Sequence of chain 1.P:
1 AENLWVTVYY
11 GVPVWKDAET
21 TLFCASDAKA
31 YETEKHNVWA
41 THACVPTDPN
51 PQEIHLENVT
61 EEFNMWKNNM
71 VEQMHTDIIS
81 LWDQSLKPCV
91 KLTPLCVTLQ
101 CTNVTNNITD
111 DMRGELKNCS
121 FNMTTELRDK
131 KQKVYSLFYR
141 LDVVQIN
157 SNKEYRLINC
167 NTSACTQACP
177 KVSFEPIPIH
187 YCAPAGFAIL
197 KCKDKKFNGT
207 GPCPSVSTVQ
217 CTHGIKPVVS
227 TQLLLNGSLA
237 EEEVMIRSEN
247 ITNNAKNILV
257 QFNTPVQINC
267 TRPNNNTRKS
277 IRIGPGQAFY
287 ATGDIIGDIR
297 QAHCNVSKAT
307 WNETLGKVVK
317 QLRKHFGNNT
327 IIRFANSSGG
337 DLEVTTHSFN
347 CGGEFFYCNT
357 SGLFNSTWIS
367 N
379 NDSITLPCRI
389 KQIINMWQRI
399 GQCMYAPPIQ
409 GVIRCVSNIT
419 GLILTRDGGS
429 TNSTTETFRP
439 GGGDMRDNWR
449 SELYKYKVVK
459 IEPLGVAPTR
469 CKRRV

A small-molecule ligand and the protein it binds are described below.
Small molecule (SMILES): CC(=O)N[C@@H]1[C@@H](O)[C@H](O)[C@@H](CO)O[C@H]1O

Binding-site contacts:
Ligand atom N2 contacts residue ASN324 of chain 1.P at 3.0 Å (h-bond).
Ligand atom O7 contacts residue ASN324 of chain 1.P at 3.6 Å (h-bond).
Ligand atom C5 contacts residue ASN324 of chain 1.P at 3.7 Å.
Ligand atom C2 contacts residue ASN324 of chain 1.P at 2.5 Å.
Ligand atom C1 contacts residue ASN324 of chain 1.P at 1.4 Å.
Ligand atom C4 contacts residue ASN324 of chain 1.P at 4.2 Å.
Ligand atom O5 contacts residue ASN324 of chain 1.P at 2.3 Å (h-bond).
Ligand atom C3 contacts residue ASN324 of chain 1.P at 3.8 Å.
Ligand atom C7 contacts residue ASN324 of chain 1.P at 3.5 Å.